Binding-site contacts:
Ligand atom C21 contacts residue PHE33 of chain 1.B at 3.7 Å (hydrophobic).
Ligand atom C25 contacts residue LEU52 of chain 1.B at 3.9 Å (hydrophobic).
Ligand atom C23 contacts residue NDP1 of chain 1.H at 3.5 Å.
Ligand atom C04 contacts residue ARG34 of chain 1.B at 3.6 Å.
Ligand atom C18 contacts residue PHE33 of chain 1.B at 4.0 Å (hydrophobic).
Ligand atom O01 contacts residue ARG34 of chain 1.B at 4.0 Å.
Ligand atom C28 contacts residue NDP1 of chain 1.H at 4.2 Å.
Ligand atom N22 contacts residue ILE7 of chain 1.B at 4.2 Å.
Ligand atom O01 contacts residue PHE33 of chain 1.B at 3.0 Å.
Ligand atom C17 contacts residue PHE33 of chain 1.B at 3.3 Å (hydrophobic).
Ligand atom C21 contacts residue NDP1 of chain 1.H at 3.5 Å.
Ligand atom O01 contacts residue ARG62 of chain 1.B at 3.1 Å (salt-bridge).
Ligand atom C05 contacts residue ARG34 of chain 1.B at 3.1 Å.
Ligand atom C16 contacts residue GLN30 of chain 1.B at 3.2 Å.
Ligand atom C20 contacts residue PHE33 of chain 1.B at 4.1 Å (hydrophobic).
Ligand atom O15 contacts residue PHE33 of chain 1.B at 4.2 Å.
Ligand atom C18 contacts residue GLN30 of chain 1.B at 3.4 Å.
Ligand atom C02 contacts residue PHE33 of chain 1.B at 4.2 Å (hydrophobic).
Ligand atom C24 contacts residue NDP1 of chain 1.H at 3.8 Å.
Ligand atom N22 contacts residue ILE96 of chain 1.B at 3.6 Å (h-bond).
Ligand atom C19 contacts residue ILE22 of chain 1.B at 4.2 Å (hydrophobic).
Ligand atom C23 contacts residue PHE33 of chain 1.B at 3.6 Å (hydrophobic).
Ligand atom C24 contacts residue ILE96 of chain 1.B at 3.1 Å (hydrophobic).
Ligand atom N22 contacts residue NDP1 of chain 1.H at 3.2 Å.
Ligand atom C24 contacts residue PHE33 of chain 1.B at 3.9 Å (hydrophobic).
Ligand atom N22 contacts residue PHE33 of chain 1.B at 3.5 Å.
Ligand atom O03 contacts residue ARG34 of chain 1.B at 3.3 Å.
Ligand atom C26 contacts residue LEU52 of chain 1.B at 3.5 Å (hydrophobic).
Ligand atom C09 contacts residue GLN30 of chain 1.B at 3.5 Å.
Ligand atom C28 contacts residue PHE33 of chain 1.B at 4.1 Å (hydrophobic).
Ligand atom C25 contacts residue THR48 of chain 1.B at 4.1 Å.
Ligand atom C16 contacts residue PHE33 of chain 1.B at 3.8 Å (hydrophobic).
Ligand atom C10 contacts residue GLN30 of chain 1.B at 3.5 Å.
Ligand atom C02 contacts residue ARG62 of chain 1.B at 3.6 Å.
Ligand atom C23 contacts residue ILE96 of chain 1.B at 3.6 Å (hydrophobic).
Ligand atom C02 contacts residue ARG34 of chain 1.B at 3.9 Å.
Ligand atom C17 contacts residue GLN30 of chain 1.B at 3.9 Å.
Ligand atom C25 contacts residue ILE96 of chain 1.B at 3.6 Å (hydrophobic).
Ligand atom N06 contacts residue ARG34 of chain 1.B at 3.6 Å (salt-bridge).
Ligand atom O03 contacts residue ARG62 of chain 1.B at 2.8 Å (salt-bridge).

This small molecule binds to this protein.
Small molecule (SMILES): O=C(O)c1cnn(-c2ccccc2)c1OCCCCc1c[nH]c2ccccc12

Sequence of chain 1.B:
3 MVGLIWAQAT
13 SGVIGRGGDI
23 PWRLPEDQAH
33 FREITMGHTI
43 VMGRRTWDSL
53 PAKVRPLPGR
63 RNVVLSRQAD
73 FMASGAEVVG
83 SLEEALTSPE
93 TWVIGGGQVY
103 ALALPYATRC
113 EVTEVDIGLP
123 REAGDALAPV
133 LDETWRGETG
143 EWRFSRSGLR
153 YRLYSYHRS